Binding-site contacts:
Ligand atom C18 contacts residue ALA9 of chain 1.A at 3.9 Å (hydrophobic).
Ligand atom C contacts residue SER8 of chain 1.A at 4.0 Å.
Ligand atom C8 contacts residue SER8 of chain 1.A at 4.3 Å.
Ligand atom N contacts residue ALA9 of chain 1.A at 3.2 Å (h-bond).
Ligand atom O2 contacts residue ALA9 of chain 1.A at 3.5 Å.
Ligand atom C17 contacts residue ALA9 of chain 1.A at 4.1 Å (hydrophobic).
Ligand atom C contacts residue ALA9 of chain 1.A at 3.6 Å (hydrophobic).
Ligand atom C2 contacts residue ALA9 of chain 1.A at 4.4 Å (hydrophobic).
Ligand atom C7 contacts residue ALA9 of chain 1.A at 3.7 Å (hydrophobic).
Ligand atom C8 contacts residue ALA9 of chain 1.A at 3.5 Å (hydrophobic).
Ligand atom C5 contacts residue SER8 of chain 1.A at 3.7 Å.
Ligand atom N contacts residue SER8 of chain 1.A at 3.5 Å.
Ligand atom C1 contacts residue ALA9 of chain 1.A at 3.8 Å (hydrophobic).
Ligand atom C5 contacts residue ALA9 of chain 1.A at 4.2 Å (hydrophobic).

Sequence of chain 1.A:
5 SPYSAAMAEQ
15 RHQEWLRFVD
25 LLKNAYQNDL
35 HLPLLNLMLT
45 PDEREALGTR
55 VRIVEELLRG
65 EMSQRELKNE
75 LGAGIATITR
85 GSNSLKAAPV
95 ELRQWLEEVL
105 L

A small-molecule ligand and the protein it binds are described below.
Small molecule (SMILES): O=C(O)Cc1c[nH]c2ccccc12